Sequence of chain 1.A:
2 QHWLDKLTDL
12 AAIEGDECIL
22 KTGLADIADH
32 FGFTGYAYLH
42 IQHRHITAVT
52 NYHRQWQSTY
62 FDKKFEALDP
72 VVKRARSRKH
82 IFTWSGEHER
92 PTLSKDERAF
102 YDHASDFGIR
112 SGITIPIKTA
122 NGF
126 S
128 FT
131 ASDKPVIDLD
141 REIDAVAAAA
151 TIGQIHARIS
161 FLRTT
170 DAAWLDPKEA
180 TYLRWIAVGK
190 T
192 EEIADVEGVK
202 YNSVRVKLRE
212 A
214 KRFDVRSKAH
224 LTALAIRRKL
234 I

Binding-site contacts:
Ligand atom C13 contacts residue TYR53 of chain 1.A at 3.9 Å (hydrophobic).
Ligand atom C4 contacts residue TYR102 of chain 1.A at 3.7 Å (hydrophobic).
Ligand atom O10 contacts residue TRP57 of chain 1.A at 2.7 Å (h-bond).
Ligand atom C1 contacts residue ASP70 of chain 1.A at 3.6 Å.
Ligand atom C5 contacts residue ASP70 of chain 1.A at 3.6 Å.
Ligand atom C1 contacts residue TRP85 of chain 1.A at 3.9 Å (hydrophobic).
Ligand atom C18 contacts residue TYR61 of chain 1.A at 3.6 Å (hydrophobic).
Ligand atom C4 contacts residue ILE110 of chain 1.A at 3.9 Å (hydrophobic).
Ligand atom O10 contacts residue TYR61 of chain 1.A at 3.6 Å.
Ligand atom C25 contacts residue THR51 of chain 1.A at 3.8 Å.
Ligand atom N11 contacts residue ASP70 of chain 1.A at 2.8 Å (salt-bridge).
Ligand atom C5 contacts residue TRP85 of chain 1.A at 3.7 Å (hydrophobic).
Ligand atom O3 contacts residue PHE101 of chain 1.A at 3.9 Å.
Ligand atom C4 contacts residue TRP85 of chain 1.A at 3.9 Å (hydrophobic).
Ligand atom O35 contacts residue TRP85 of chain 1.A at 3.9 Å.
Ligand atom O3 contacts residue ILE110 of chain 1.A at 3.3 Å.
Ligand atom C28 contacts residue PHE62 of chain 1.A at 3.7 Å (hydrophobic).
Ligand atom C14 contacts residue ALA38 of chain 1.A at 3.9 Å (hydrophobic).
Ligand atom O35 contacts residue THR129 of chain 1.A at 3.9 Å.
Ligand atom C28 contacts residue TYR61 of chain 1.A at 3.9 Å (hydrophobic).
Ligand atom C14 contacts residue TYR53 of chain 1.A at 3.2 Å (hydrophobic).
Ligand atom O3 contacts residue ALA105 of chain 1.A at 3.3 Å.
Ligand atom O36 contacts residue LEU40 of chain 1.A at 3.1 Å.
Ligand atom C28 contacts residue GLN58 of chain 1.A at 3.5 Å.
Ligand atom C5 contacts residue PHE101 of chain 1.A at 4.0 Å (hydrophobic).
Ligand atom C4 contacts residue PHE101 of chain 1.A at 3.6 Å (hydrophobic).
Ligand atom C1 contacts residue ILE110 of chain 1.A at 3.9 Å (hydrophobic).
Ligand atom O36 contacts residue MSE127 of chain 1.A at 3.6 Å.
Ligand atom C22 contacts residue TYR61 of chain 1.A at 3.7 Å (hydrophobic).
Ligand atom C2 contacts residue ASP70 of chain 1.A at 3.9 Å.
Ligand atom O10 contacts residue TYR53 of chain 1.A at 3.7 Å.
Ligand atom C19 contacts residue TYR61 of chain 1.A at 3.8 Å (hydrophobic).
Ligand atom C2 contacts residue ILE110 of chain 1.A at 3.7 Å (hydrophobic).
Ligand atom C13 contacts residue ASP70 of chain 1.A at 3.6 Å.
Ligand atom O3 contacts residue TRP57 of chain 1.A at 3.7 Å.
Ligand atom C5 contacts residue VAL72 of chain 1.A at 3.6 Å (hydrophobic).
Ligand atom C2 contacts residue TRP57 of chain 1.A at 3.5 Å (hydrophobic).
Ligand atom C19 contacts residue LEU40 of chain 1.A at 3.9 Å (hydrophobic).
Ligand atom O35 contacts residue VAL72 of chain 1.A at 3.1 Å.
Ligand atom C18 contacts residue TYR53 of chain 1.A at 3.9 Å (hydrophobic).

The small molecule below binds the protein below.
Small molecule (SMILES): CCCCCC(=O)CC(=O)N[C@H]1CCOC1=O